Binding-site contacts:
Ligand atom C14 contacts residue YTC1 of chain 1.E at 0.2 Å.
Ligand atom C20 contacts residue YTC1 of chain 1.E at 0.6 Å.
Ligand atom C20 contacts residue LYS185 of chain 1.A at 3.2 Å.
Ligand atom C05 contacts residue YTC1 of chain 1.E at 0.4 Å.
Ligand atom C01 contacts residue YTC1 of chain 1.E at 0.1 Å.
Ligand atom O02 contacts residue MET167 of chain 1.A at 3.3 Å (h-bond).
Ligand atom C18 contacts residue YTC1 of chain 1.E at 0.4 Å.
Ligand atom C21 contacts residue YTC1 of chain 1.E at 0.4 Å.
Ligand atom C13 contacts residue GLU81 of chain 1.A at 3.0 Å.
Ligand atom C16 contacts residue YTC1 of chain 1.E at 0.2 Å.
Ligand atom C15 contacts residue HIS184 of chain 1.A at 3.4 Å.
Ligand atom C09 contacts residue YTC1 of chain 1.E at 1.0 Å.
Ligand atom C12 contacts residue YTC1 of chain 1.E at 0.6 Å.
Ligand atom O04 contacts residue ASP186 of chain 1.A at 3.0 Å.
Ligand atom C13 contacts residue YTC1 of chain 1.E at 1.2 Å.
Ligand atom O03 contacts residue YTC1 of chain 1.E at 0.8 Å (h-bond).
Ligand atom C19 contacts residue YTC1 of chain 1.E at 0.2 Å.
Ligand atom O07 contacts residue YTC1 of chain 1.E at 0.3 Å (h-bond).
Ligand atom C06 contacts residue YTC1 of chain 1.E at 0.3 Å.
Ligand atom O04 contacts residue YTC1 of chain 1.E at 0.8 Å (h-bond).
Ligand atom C11 contacts residue YTC1 of chain 1.E at 0.6 Å.
Ligand atom C04 contacts residue YTC1 of chain 1.E at 0.4 Å.
Ligand atom O05 contacts residue YTC1 of chain 1.E at 0.7 Å (h-bond).
Ligand atom O02 contacts residue YTC1 of chain 1.E at 0.3 Å (h-bond).
Ligand atom C02 contacts residue YTC1 of chain 1.E at 0.1 Å.
Ligand atom C10 contacts residue YTC1 of chain 1.E at 0.8 Å.
Ligand atom C17 contacts residue YTC1 of chain 1.E at 0.3 Å.
Ligand atom O01 contacts residue YTC1 of chain 1.E at 0.3 Å (h-bond).
Ligand atom C03 contacts residue YTC1 of chain 1.E at 0.3 Å.
Ligand atom C15 contacts residue YTC1 of chain 1.E at 0.3 Å.
Ligand atom C08 contacts residue ASP186 of chain 1.A at 3.4 Å.
Ligand atom O04 contacts residue LYS187 of chain 1.A at 2.8 Å (salt-bridge).
Ligand atom C08 contacts residue YTC1 of chain 1.E at 0.5 Å.
Ligand atom C07 contacts residue YTC1 of chain 1.E at 0.4 Å.
Ligand atom C03 contacts residue SIN1 of chain 1.D at 3.4 Å.
Ligand atom C04 contacts residue SIN1 of chain 1.D at 3.1 Å.
Ligand atom C22 contacts residue YTC1 of chain 1.E at 0.1 Å.
Ligand atom C14 contacts residue HIS184 of chain 1.A at 3.4 Å.
Ligand atom C07 contacts residue THR86 of chain 1.A at 3.3 Å.
Ligand atom O06 contacts residue YTC1 of chain 1.E at 0.5 Å (h-bond).

A protein and the small-molecule ligand that binds it are described below.
Small molecule (SMILES): COc1cc(C[C@H]2C(=O)OC[C@@H]2Cc2ccc3c(c2)OCO3)cc(OC)c1OC

Sequence of chain 1.A:
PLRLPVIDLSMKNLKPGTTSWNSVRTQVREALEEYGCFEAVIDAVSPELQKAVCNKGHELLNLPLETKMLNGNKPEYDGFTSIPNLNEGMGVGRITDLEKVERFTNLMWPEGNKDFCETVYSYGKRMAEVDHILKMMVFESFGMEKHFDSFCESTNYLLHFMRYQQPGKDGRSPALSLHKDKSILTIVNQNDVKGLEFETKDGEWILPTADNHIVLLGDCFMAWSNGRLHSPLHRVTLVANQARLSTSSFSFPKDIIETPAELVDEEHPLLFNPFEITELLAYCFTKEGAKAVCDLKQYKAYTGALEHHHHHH